Sequence of chain 56.C:
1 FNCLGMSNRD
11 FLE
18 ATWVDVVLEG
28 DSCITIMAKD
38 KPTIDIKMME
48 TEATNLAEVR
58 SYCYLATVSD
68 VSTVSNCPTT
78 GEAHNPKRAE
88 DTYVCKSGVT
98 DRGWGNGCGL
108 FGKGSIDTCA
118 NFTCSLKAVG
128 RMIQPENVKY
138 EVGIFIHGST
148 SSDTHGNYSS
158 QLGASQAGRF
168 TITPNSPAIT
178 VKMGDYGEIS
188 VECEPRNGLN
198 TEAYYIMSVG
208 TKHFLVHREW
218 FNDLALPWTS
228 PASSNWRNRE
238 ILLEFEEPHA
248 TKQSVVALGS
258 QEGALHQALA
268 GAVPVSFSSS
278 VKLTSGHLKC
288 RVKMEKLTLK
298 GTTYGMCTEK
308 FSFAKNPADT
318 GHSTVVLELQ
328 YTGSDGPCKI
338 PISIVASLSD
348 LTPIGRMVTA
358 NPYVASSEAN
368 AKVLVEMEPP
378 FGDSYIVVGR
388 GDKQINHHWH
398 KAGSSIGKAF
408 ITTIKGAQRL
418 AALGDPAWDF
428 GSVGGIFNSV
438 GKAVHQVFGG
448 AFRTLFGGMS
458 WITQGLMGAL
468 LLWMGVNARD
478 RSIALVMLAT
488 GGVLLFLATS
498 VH

A protein and the small-molecule ligand that binds it are described below.
Small molecule (SMILES): CC(=O)N[C@@H]1[C@@H](O)[C@H](O)[C@@H](CO)O[C@H]1O

Binding-site contacts:
Ligand atom C3 contacts residue ASN154 of chain 56.C at 3.8 Å.
Ligand atom N2 contacts residue ASN154 of chain 56.C at 2.9 Å (h-bond).
Ligand atom C5 contacts residue ASN154 of chain 56.C at 3.7 Å.
Ligand atom C2 contacts residue ASN154 of chain 56.C at 2.4 Å.
Ligand atom O5 contacts residue SER157 of chain 56.C at 3.8 Å.
Ligand atom O5 contacts residue ASN154 of chain 56.C at 2.4 Å (h-bond).
Ligand atom C7 contacts residue ASN154 of chain 56.C at 4.0 Å.
Ligand atom C8 contacts residue ASN154 of chain 56.C at 4.2 Å.
Ligand atom C1 contacts residue SER157 of chain 56.C at 3.9 Å.
Ligand atom C4 contacts residue ASN154 of chain 56.C at 4.2 Å.
Ligand atom C1 contacts residue ASN154 of chain 56.C at 1.4 Å.